Binding-site contacts:
Ligand atom CG contacts residue TRP108 of chain 3.A at 3.8 Å (hydrophobic).
Ligand atom NE2 contacts residue SER76 of chain 1.A at 3.0 Å (h-bond).
Ligand atom O contacts residue SER33 of chain 1.A at 3.8 Å.
Ligand atom CE1 contacts residue TRP67 of chain 1.A at 3.4 Å (hydrophobic).
Ligand atom CB contacts residue TRP67 of chain 1.A at 3.8 Å (hydrophobic).
Ligand atom NE2 contacts residue TRP67 of chain 1.A at 3.5 Å.
Ligand atom O contacts residue SER15 of chain 1.A at 3.4 Å (h-bond).
Ligand atom CZ contacts residue TRP108 of chain 3.A at 3.7 Å (hydrophobic).
Ligand atom CG contacts residue TYR42 of chain 1.A at 3.9 Å (hydrophobic).
Ligand atom CE1 contacts residue TRP108 of chain 3.A at 3.6 Å (hydrophobic).
Ligand atom O contacts residue TRP67 of chain 1.A at 3.7 Å.
Ligand atom O contacts residue SER33 of chain 1.A at 2.8 Å.
Ligand atom CD2 contacts residue TRP108 of chain 3.A at 3.3 Å (hydrophobic).
Ligand atom CB contacts residue TYR42 of chain 1.A at 3.2 Å (hydrophobic).
Ligand atom OE1 contacts residue TRP67 of chain 1.A at 3.8 Å.
Ligand atom NE2 contacts residue TRP96 of chain 1.A at 3.7 Å.
Ligand atom CA contacts residue TRP67 of chain 1.A at 3.6 Å (hydrophobic).
Ligand atom CG contacts residue ALA74 of chain 1.A at 3.7 Å (hydrophobic).
Ligand atom NE2 contacts residue THR78 of chain 1.A at 4.0 Å.
Ligand atom C contacts residue SER33 of chain 1.A at 3.9 Å.
Ligand atom CG contacts residue TYR31 of chain 1.A at 3.8 Å (hydrophobic).
Ligand atom N contacts residue ALA34 of chain 1.A at 3.7 Å.
Ligand atom NE2 contacts residue TRP80 of chain 1.A at 3.8 Å.
Ligand atom CD1 contacts residue LEU13 of chain 1.A at 3.8 Å (hydrophobic).
Ligand atom CD2 contacts residue SER76 of chain 1.A at 3.7 Å.
Ligand atom CE2 contacts residue TRP108 of chain 3.A at 3.1 Å (hydrophobic).
Ligand atom CG contacts residue TRP67 of chain 1.A at 3.8 Å (hydrophobic).
Ligand atom CD1 contacts residue TRP108 of chain 3.A at 3.9 Å (hydrophobic).
Ligand atom CZ contacts residue TRP96 of chain 1.A at 3.9 Å (hydrophobic).
Ligand atom NE2 contacts residue LEU98 of chain 1.A at 3.9 Å.
Ligand atom CG contacts residue TRP67 of chain 1.A at 3.9 Å (hydrophobic).
Ligand atom CD contacts residue ALA74 of chain 1.A at 3.9 Å (hydrophobic).
Ligand atom C contacts residue SER33 of chain 1.A at 3.9 Å.
Ligand atom N contacts residue SER33 of chain 1.A at 3.8 Å.
Ligand atom CB contacts residue TRP108 of chain 3.A at 3.9 Å (hydrophobic).
Ligand atom OE1 contacts residue LEU98 of chain 1.A at 3.7 Å.
Ligand atom C contacts residue TRP67 of chain 1.A at 4.0 Å (hydrophobic).
Ligand atom O contacts residue TYR31 of chain 1.A at 3.0 Å (h-bond).
Ligand atom OE1 contacts residue THR78 of chain 1.A at 2.9 Å (h-bond).
Ligand atom CB contacts residue TRP67 of chain 1.A at 3.7 Å (hydrophobic).

Sequence of chain 1.A:
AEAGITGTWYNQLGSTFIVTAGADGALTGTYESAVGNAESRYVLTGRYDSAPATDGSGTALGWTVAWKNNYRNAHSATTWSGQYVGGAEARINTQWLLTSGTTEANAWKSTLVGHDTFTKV

Sequence of chain 3.A:
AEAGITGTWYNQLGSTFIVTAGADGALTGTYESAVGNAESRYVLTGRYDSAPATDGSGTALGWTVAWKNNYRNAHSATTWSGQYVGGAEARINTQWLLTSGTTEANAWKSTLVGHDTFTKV

The protein below binds the small molecule below.
Small molecule (SMILES): CC(=O)N[C@H]1CSSC[C@@H](C(N)=O)NC(=O)[C@H](Cc2ccccc2)NC(=O)[C@H](CCC(N)=O)NC(=O)[C@@H]2CCCN2C(=O)[C@H](Cc2c[nH]cn2)NC1=O